Binding-site contacts:
Ligand atom O6 contacts residue GLU58 of chain 1.A at 3.5 Å (salt-bridge).
Ligand atom O7 contacts residue GLN341 of chain 1.A at 4.1 Å.
Ligand atom C8 contacts residue ASN54 of chain 1.A at 4.4 Å.
Ligand atom O5 contacts residue ASN54 of chain 1.A at 2.4 Å (h-bond).
Ligand atom O7 contacts residue ASN54 of chain 1.A at 3.3 Å (h-bond).
Ligand atom C3 contacts residue ASN54 of chain 1.A at 3.8 Å.
Ligand atom C2 contacts residue ASN54 of chain 1.A at 2.4 Å.
Ligand atom C1 contacts residue THR56 of chain 1.A at 4.4 Å.
Ligand atom N2 contacts residue GLN341 of chain 1.A at 3.1 Å (h-bond).
Ligand atom C8 contacts residue GLN341 of chain 1.A at 3.3 Å.
Ligand atom C5 contacts residue THR56 of chain 1.A at 3.9 Å.
Ligand atom O5 contacts residue ASN59 of chain 1.A at 4.1 Å.
Ligand atom C1 contacts residue GLN341 of chain 1.A at 3.5 Å.
Ligand atom C7 contacts residue ASN54 of chain 1.A at 3.3 Å.
Ligand atom C5 contacts residue ASN54 of chain 1.A at 3.7 Å.
Ligand atom C7 contacts residue GLN341 of chain 1.A at 3.3 Å.
Ligand atom O5 contacts residue THR56 of chain 1.A at 3.7 Å.
Ligand atom C2 contacts residue GLN341 of chain 1.A at 3.9 Å.
Ligand atom C4 contacts residue ASN54 of chain 1.A at 4.2 Å.
Ligand atom N2 contacts residue ASN54 of chain 1.A at 2.9 Å (h-bond).
Ligand atom C6 contacts residue THR56 of chain 1.A at 3.7 Å.
Ligand atom C6 contacts residue GLU58 of chain 1.A at 4.2 Å.
Ligand atom C1 contacts residue ASN54 of chain 1.A at 1.4 Å.

A small-molecule ligand and the protein it binds are described below.
Small molecule (SMILES): CC(=O)N[C@@H]1[C@@H](O)[C@H](O)[C@@H](CO)O[C@H]1O

Sequence of chain 1.A:
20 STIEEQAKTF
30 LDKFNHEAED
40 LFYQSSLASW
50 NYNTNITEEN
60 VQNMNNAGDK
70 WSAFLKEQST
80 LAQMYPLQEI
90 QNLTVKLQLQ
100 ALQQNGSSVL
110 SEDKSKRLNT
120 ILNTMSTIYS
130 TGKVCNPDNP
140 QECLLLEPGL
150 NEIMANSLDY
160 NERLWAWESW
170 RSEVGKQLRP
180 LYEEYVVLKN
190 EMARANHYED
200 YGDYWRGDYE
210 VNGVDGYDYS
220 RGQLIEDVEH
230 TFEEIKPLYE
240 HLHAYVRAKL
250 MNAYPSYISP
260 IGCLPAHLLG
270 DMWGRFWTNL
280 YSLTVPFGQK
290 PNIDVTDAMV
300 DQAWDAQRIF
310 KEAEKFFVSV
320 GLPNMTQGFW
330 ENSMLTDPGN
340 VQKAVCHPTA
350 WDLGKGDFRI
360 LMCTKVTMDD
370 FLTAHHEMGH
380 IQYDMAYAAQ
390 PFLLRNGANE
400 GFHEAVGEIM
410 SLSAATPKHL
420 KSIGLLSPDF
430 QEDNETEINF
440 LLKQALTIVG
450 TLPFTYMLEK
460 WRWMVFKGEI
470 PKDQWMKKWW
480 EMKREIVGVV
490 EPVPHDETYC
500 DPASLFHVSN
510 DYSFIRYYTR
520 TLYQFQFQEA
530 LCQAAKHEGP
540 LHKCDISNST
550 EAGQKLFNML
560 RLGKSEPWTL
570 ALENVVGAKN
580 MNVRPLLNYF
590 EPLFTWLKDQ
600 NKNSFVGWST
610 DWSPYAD